A small-molecule ligand and the protein it binds are described below.
Small molecule (SMILES): CN1C(=O)CC[C@H]1c1cccnc1

Binding-site contacts:
Ligand atom C07 contacts residue TYR52 of chain 1.A at 3.5 Å (hydrophobic).
Ligand atom N03 contacts residue PHE191 of chain 1.A at 3.5 Å.
Ligand atom N08 contacts residue VAL269 of chain 1.A at 4.2 Å.
Ligand atom C02 contacts residue TRP51 of chain 1.A at 4.2 Å (hydrophobic).
Ligand atom C10 contacts residue PHE243 of chain 1.A at 4.0 Å (hydrophobic).
Ligand atom O01 contacts residue ALA156 of chain 1.A at 3.6 Å.
Ligand atom C06 contacts residue PHE191 of chain 1.A at 4.4 Å (hydrophobic).
Ligand atom C12 contacts residue PHE191 of chain 1.A at 3.8 Å (hydrophobic).
Ligand atom C02 contacts residue PHE191 of chain 1.A at 3.9 Å (hydrophobic).
Ligand atom C02 contacts residue SER155 of chain 1.A at 4.4 Å.
Ligand atom C07 contacts residue ILE214 of chain 1.A at 4.4 Å (hydrophobic).
Ligand atom C12 contacts residue TRP51 of chain 1.A at 3.5 Å (hydrophobic).
Ligand atom C13 contacts residue SER155 of chain 1.A at 4.3 Å.
Ligand atom C10 contacts residue PRO210 of chain 1.A at 4.1 Å (hydrophobic).
Ligand atom N08 contacts residue TYR52 of chain 1.A at 2.9 Å (h-bond).
Ligand atom C07 contacts residue TRP51 of chain 1.A at 4.1 Å (hydrophobic).
Ligand atom C09 contacts residue TYR52 of chain 1.A at 3.9 Å (hydrophobic).
Ligand atom C09 contacts residue PRO210 of chain 1.A at 3.6 Å (hydrophobic).
Ligand atom C12 contacts residue ALA265 of chain 1.A at 3.9 Å (hydrophobic).
Ligand atom C13 contacts residue ALA265 of chain 1.A at 3.7 Å (hydrophobic).
Ligand atom C07 contacts residue VAL269 of chain 1.A at 4.0 Å (hydrophobic).
Ligand atom C10 contacts residue VAL269 of chain 1.A at 4.3 Å (hydrophobic).
Ligand atom N08 contacts residue PRO210 of chain 1.A at 4.1 Å.
Ligand atom C04 contacts residue THR159 of chain 1.A at 4.4 Å.
Ligand atom C12 contacts residue VAL269 of chain 1.A at 4.0 Å (hydrophobic).
Ligand atom C04 contacts residue TYR52 of chain 1.A at 4.2 Å (hydrophobic).
Ligand atom C06 contacts residue VAL269 of chain 1.A at 4.1 Å (hydrophobic).
Ligand atom C09 contacts residue ILE214 of chain 1.A at 3.8 Å (hydrophobic).
Ligand atom C04 contacts residue PHE191 of chain 1.A at 4.0 Å (hydrophobic).
Ligand atom C11 contacts residue PHE191 of chain 1.A at 4.1 Å (hydrophobic).
Ligand atom C11 contacts residue VAL269 of chain 1.A at 4.2 Å (hydrophobic).
Ligand atom O01 contacts residue TRP51 of chain 1.A at 3.8 Å.
Ligand atom O01 contacts residue SER155 of chain 1.A at 4.0 Å.
Ligand atom N08 contacts residue ILE214 of chain 1.A at 4.0 Å.
Ligand atom C09 contacts residue VAL269 of chain 1.A at 4.3 Å (hydrophobic).
Ligand atom C13 contacts residue TRP51 of chain 1.A at 3.8 Å (hydrophobic).
Ligand atom C13 contacts residue PHE191 of chain 1.A at 3.7 Å (hydrophobic).
Ligand atom C05 contacts residue PHE191 of chain 1.A at 3.5 Å (hydrophobic).

Sequence of chain 1.A:
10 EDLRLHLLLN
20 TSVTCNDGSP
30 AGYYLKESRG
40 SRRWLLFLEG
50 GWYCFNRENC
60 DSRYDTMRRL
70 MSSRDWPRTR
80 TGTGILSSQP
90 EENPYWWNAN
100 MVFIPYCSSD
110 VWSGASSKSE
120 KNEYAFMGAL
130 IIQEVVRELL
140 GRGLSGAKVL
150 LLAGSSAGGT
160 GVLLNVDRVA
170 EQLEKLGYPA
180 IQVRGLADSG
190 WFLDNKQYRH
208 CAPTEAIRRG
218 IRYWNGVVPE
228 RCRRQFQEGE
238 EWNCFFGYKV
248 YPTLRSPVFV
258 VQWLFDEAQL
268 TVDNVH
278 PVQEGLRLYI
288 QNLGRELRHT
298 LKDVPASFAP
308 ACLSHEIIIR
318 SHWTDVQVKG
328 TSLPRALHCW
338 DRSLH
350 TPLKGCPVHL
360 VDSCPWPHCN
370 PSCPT